Binding-site contacts:
Ligand atom CZ3 contacts residue ILE50 of chain 1.B at 3.7 Å (hydrophobic).
Ligand atom CD1 contacts residue HIS85 of chain 1.B at 3.6 Å.
Ligand atom C contacts residue VAL82 of chain 1.B at 3.6 Å (hydrophobic).
Ligand atom CD1 contacts residue VAL82 of chain 1.B at 3.6 Å (hydrophobic).
Ligand atom CE1 contacts residue LYS83 of chain 1.B at 3.7 Å.
Ligand atom CB contacts residue VAL82 of chain 1.B at 3.7 Å (hydrophobic).
Ligand atom CE2 contacts residue GLY47 of chain 1.B at 3.6 Å.
Ligand atom CB contacts residue GLN61 of chain 1.B at 3.6 Å.
Ligand atom CE2 contacts residue MET39 of chain 1.B at 3.6 Å (hydrophobic).
Ligand atom CA contacts residue GLN61 of chain 1.B at 3.4 Å.
Ligand atom O contacts residue LYS40 of chain 1.B at 3.4 Å.
Ligand atom OH contacts residue TYR93 of chain 1.B at 2.6 Å (h-bond).
Ligand atom N contacts residue LYS40 of chain 1.B at 3.2 Å.
Ligand atom CE2 contacts residue HIS62 of chain 1.B at 3.6 Å.
Ligand atom N contacts residue GLN61 of chain 1.B at 2.8 Å (h-bond).
Ligand atom CD1 contacts residue GLN61 of chain 1.B at 3.4 Å.
Ligand atom CZ contacts residue TYR93 of chain 1.B at 3.5 Å (hydrophobic).
Ligand atom O contacts residue TYR89 of chain 1.B at 3.2 Å (h-bond).
Ligand atom CH2 contacts residue ILE50 of chain 1.B at 3.7 Å (hydrophobic).
Ligand atom OH contacts residue MET39 of chain 1.B at 3.6 Å.
Ligand atom CE1 contacts residue TYR93 of chain 1.B at 3.5 Å (hydrophobic).
Ligand atom CD2 contacts residue MET51 of chain 1.B at 3.6 Å (hydrophobic).
Ligand atom O contacts residue VAL82 of chain 1.B at 3.6 Å.
Ligand atom NE1 contacts residue GLY47 of chain 1.B at 3.5 Å (h-bond).
Ligand atom CZ contacts residue ILE50 of chain 1.B at 3.4 Å (hydrophobic).
Ligand atom N contacts residue VAL82 of chain 1.B at 3.7 Å.
Ligand atom C contacts residue GLN61 of chain 1.B at 3.6 Å.
Ligand atom CE3 contacts residue VAL82 of chain 1.B at 3.7 Å (hydrophobic).
Ligand atom CAM contacts residue MET51 of chain 1.B at 3.4 Å (hydrophobic).
Ligand atom CA contacts residue VAL82 of chain 1.B at 3.6 Å (hydrophobic).
Ligand atom CD2 contacts residue ILE88 of chain 1.B at 3.7 Å (hydrophobic).
Ligand atom CG contacts residue PHE44 of chain 1.B at 3.7 Å (hydrophobic).
Ligand atom CD1 contacts residue TYR89 of chain 1.B at 3.6 Å (hydrophobic).
Ligand atom CA contacts residue TYR89 of chain 1.B at 3.7 Å (hydrophobic).
Ligand atom CE1 contacts residue VAL82 of chain 1.B at 3.6 Å (hydrophobic).
Ligand atom CD1 contacts residue LEU43 of chain 1.B at 3.7 Å (hydrophobic).
Ligand atom O contacts residue GLN61 of chain 1.B at 3.5 Å.
Ligand atom CA contacts residue GLN61 of chain 1.B at 3.5 Å.
Ligand atom CD2 contacts residue HIS62 of chain 1.B at 3.6 Å.
Ligand atom NE1 contacts residue LEU43 of chain 1.B at 2.8 Å (h-bond).

The protein below binds the small molecule below.
Small molecule (SMILES): CC(C)C[C@H](NC(=O)[C@@]1(C)CCC/C=C\CCC[C@@](C)(NC(=O)[C@H](Cc2ccccc2)NC(=O)[C@H](CO)NC(=O)[C@@H](N)[C@@H](C)O)C(=O)N[C@@H](CCC(=O)O)C(=O)N[C@@H](Cc2ccc(O)cc2)C(=O)N[C@@H](CC2=CN=C3CC=CC=C23)C(=O)N1)C(=O)N[C@@H](CC(C)C)C(=O)N1CCC[C@H]1C(=O)N[C@@H](CCC(=O)O)C(=O)N[C@@H](CC(N)=O)C(=O)N[C@H](C=O)Cc1ccc(O)cc1.N

Sequence of chain 1.B:
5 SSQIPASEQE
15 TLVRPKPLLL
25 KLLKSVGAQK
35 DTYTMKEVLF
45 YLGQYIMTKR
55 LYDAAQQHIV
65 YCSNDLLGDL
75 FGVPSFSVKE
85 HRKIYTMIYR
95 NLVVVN